Sequence of chain 1.C:
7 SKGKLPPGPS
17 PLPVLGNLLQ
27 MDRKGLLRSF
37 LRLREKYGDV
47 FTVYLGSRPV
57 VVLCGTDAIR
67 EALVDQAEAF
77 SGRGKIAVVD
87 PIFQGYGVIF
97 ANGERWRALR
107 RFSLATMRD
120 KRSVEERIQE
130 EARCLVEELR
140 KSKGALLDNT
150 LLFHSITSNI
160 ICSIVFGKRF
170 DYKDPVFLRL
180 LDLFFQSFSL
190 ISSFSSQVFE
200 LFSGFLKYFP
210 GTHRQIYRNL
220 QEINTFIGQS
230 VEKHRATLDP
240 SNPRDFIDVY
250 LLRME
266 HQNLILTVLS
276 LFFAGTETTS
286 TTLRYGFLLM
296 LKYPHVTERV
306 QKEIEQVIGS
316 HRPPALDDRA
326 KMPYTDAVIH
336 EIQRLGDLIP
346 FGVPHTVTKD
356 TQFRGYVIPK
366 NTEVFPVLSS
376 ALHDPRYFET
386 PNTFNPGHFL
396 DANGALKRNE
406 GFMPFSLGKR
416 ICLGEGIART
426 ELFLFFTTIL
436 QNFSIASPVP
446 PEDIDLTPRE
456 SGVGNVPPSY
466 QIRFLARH

Sequence of chain 1.D:
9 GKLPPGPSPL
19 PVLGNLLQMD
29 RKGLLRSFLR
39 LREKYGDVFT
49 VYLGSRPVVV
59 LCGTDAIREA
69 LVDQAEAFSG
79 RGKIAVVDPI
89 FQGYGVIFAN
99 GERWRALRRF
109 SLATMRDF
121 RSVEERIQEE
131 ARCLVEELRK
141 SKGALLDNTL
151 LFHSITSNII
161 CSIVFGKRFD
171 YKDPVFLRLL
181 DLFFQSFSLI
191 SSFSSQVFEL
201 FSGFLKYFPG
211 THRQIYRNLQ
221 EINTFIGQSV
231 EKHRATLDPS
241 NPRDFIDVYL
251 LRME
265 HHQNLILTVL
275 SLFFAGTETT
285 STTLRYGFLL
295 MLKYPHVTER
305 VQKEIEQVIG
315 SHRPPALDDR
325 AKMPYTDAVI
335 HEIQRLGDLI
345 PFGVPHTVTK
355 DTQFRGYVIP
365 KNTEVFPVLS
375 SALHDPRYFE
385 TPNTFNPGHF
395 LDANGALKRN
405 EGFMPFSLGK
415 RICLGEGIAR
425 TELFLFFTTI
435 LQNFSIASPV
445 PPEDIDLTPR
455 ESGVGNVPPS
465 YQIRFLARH

This small molecule binds to this protein.
Small molecule (SMILES): c1ccc(-c2ccc(Cn3ccnc3)cc2)cc1

Binding-site contacts:
Ligand atom CAE contacts residue GLY280 of chain 1.C at 3.4 Å.
Ligand atom CDD contacts residue LEU205 of chain 1.D at 4.1 Å (hydrophobic).
Ligand atom CAA contacts residue ILE344 of chain 1.C at 4.1 Å (hydrophobic).
Ligand atom NAB contacts residue ALA279 of chain 1.C at 3.7 Å.
Ligand atom CCC contacts residue PHE198 of chain 1.D at 3.9 Å (hydrophobic).
Ligand atom CCE contacts residue PHE198 of chain 1.D at 3.5 Å (hydrophobic).
Ligand atom CDF contacts residue GLU199 of chain 1.D at 3.8 Å.
Ligand atom CAE contacts residue ALA279 of chain 1.C at 4.0 Å (hydrophobic).
Ligand atom CCC contacts residue VAL348 of chain 1.C at 3.5 Å (hydrophobic).
Ligand atom CAF contacts residue ALA279 of chain 1.C at 3.5 Å (hydrophobic).
Ligand atom CAC contacts residue GLY280 of chain 1.C at 3.7 Å.
Ligand atom CCF contacts residue PHE198 of chain 1.D at 3.7 Å (hydrophobic).
Ligand atom CCC contacts residue ILE344 of chain 1.C at 3.9 Å (hydrophobic).
Ligand atom CAA contacts residue THR283 of chain 1.C at 3.0 Å.
Ligand atom CAC contacts residue HEM1 of chain 1.O at 3.0 Å.
Ligand atom CCB contacts residue VAL348 of chain 1.C at 4.1 Å (hydrophobic).
Ligand atom NAB contacts residue GLY280 of chain 1.C at 3.9 Å.
Ligand atom CCB contacts residue PHE198 of chain 1.D at 4.0 Å (hydrophobic).
Ligand atom CCE contacts residue SER195 of chain 1.D at 4.0 Å.
Ligand atom CAF contacts residue PHE198 of chain 1.D at 3.7 Å (hydrophobic).
Ligand atom CDE contacts residue SER202 of chain 1.D at 4.0 Å.
Ligand atom CDB contacts residue GLY347 of chain 1.C at 3.8 Å.
Ligand atom NAD contacts residue GLY280 of chain 1.C at 3.4 Å.
Ligand atom CDF contacts residue SER202 of chain 1.D at 4.0 Å.
Ligand atom CDC contacts residue PRO349 of chain 1.C at 3.5 Å (hydrophobic).
Ligand atom CAE contacts residue PHE198 of chain 1.D at 3.4 Å (hydrophobic).
Ligand atom CDD contacts residue PRO349 of chain 1.C at 3.5 Å (hydrophobic).
Ligand atom NAD contacts residue HEM1 of chain 1.O at 2.2 Å.
Ligand atom NAB contacts residue THR283 of chain 1.C at 3.6 Å.
Ligand atom CDE contacts residue GLU199 of chain 1.D at 3.9 Å.
Ligand atom CAC contacts residue THR283 of chain 1.C at 3.9 Å.
Ligand atom CDD contacts residue PHE204 of chain 1.D at 4.0 Å (hydrophobic).
Ligand atom CDC contacts residue GLY347 of chain 1.C at 4.0 Å.
Ligand atom CCB contacts residue ILE344 of chain 1.C at 3.9 Å (hydrophobic).
Ligand atom CDE contacts residue PHE204 of chain 1.D at 3.3 Å (hydrophobic).
Ligand atom CAA contacts residue ALA279 of chain 1.C at 3.8 Å (hydrophobic).
Ligand atom CCD contacts residue PHE198 of chain 1.D at 3.7 Å (hydrophobic).
Ligand atom CCE contacts residue LYS206 of chain 1.D at 4.0 Å.
Ligand atom CAE contacts residue HEM1 of chain 1.O at 3.2 Å.
Ligand atom CAF contacts residue GLY280 of chain 1.C at 3.5 Å.